Sequence of chain 1.A:
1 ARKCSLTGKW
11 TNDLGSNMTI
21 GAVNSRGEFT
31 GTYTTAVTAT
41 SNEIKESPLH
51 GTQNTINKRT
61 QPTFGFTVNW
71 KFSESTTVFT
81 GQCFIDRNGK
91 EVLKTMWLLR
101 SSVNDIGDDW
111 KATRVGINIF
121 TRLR

Sequence of chain 2.A:
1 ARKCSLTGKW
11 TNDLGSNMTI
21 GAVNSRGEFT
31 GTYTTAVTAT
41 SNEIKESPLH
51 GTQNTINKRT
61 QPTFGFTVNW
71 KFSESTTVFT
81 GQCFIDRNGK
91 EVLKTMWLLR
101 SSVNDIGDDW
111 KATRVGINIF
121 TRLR

Binding-site contacts:
Ligand atom O6 contacts residue LEU14 of chain 2.A at 3.8 Å.
Ligand atom C3 contacts residue TRP70 of chain 2.A at 3.5 Å (hydrophobic).
Ligand atom C1 contacts residue THR77 of chain 2.A at 4.0 Å.
Ligand atom C3 contacts residue THR77 of chain 2.A at 4.3 Å.
Ligand atom C8 contacts residue TRP110 of chain 1.A at 3.9 Å (hydrophobic).
Ligand atom N9 contacts residue VAL37 of chain 2.A at 3.2 Å (h-bond).
Ligand atom C3 contacts residue LEU99 of chain 2.A at 3.9 Å (hydrophobic).
Ligand atom N7 contacts residue VAL37 of chain 2.A at 3.3 Å.
Ligand atom N9 contacts residue THR38 of chain 2.A at 3.5 Å.
Ligand atom N1 contacts residue TRP70 of chain 2.A at 4.2 Å.
Ligand atom O2 contacts residue THR77 of chain 2.A at 2.5 Å (h-bond).
Ligand atom C5 contacts residue TRP110 of chain 1.A at 3.4 Å (hydrophobic).
Ligand atom C1 contacts residue PHE79 of chain 2.A at 3.9 Å (hydrophobic).
Ligand atom C4 contacts residue TRP110 of chain 1.A at 3.3 Å (hydrophobic).
Ligand atom N3 contacts residue TRP110 of chain 1.A at 3.7 Å.
Ligand atom C1 contacts residue TRP110 of chain 1.A at 4.2 Å (hydrophobic).
Ligand atom C2 contacts residue TRP110 of chain 1.A at 3.7 Å (hydrophobic).
Ligand atom C8 contacts residue THR35 of chain 2.A at 2.6 Å.
Ligand atom O6 contacts residue ASN118 of chain 2.A at 3.8 Å.
Ligand atom N3 contacts residue LEU99 of chain 2.A at 4.2 Å.
Ligand atom C2 contacts residue THR77 of chain 2.A at 3.7 Å.
Ligand atom O2 contacts residue TRP70 of chain 2.A at 3.4 Å.
Ligand atom N3 contacts residue TRP70 of chain 2.A at 3.5 Å.
Ligand atom C2 contacts residue TRP70 of chain 2.A at 3.5 Å (hydrophobic).
Ligand atom O6 contacts residue TRP110 of chain 1.A at 3.9 Å.
Ligand atom C8 contacts residue THR38 of chain 2.A at 3.4 Å.
Ligand atom C1 contacts residue TRP97 of chain 2.A at 3.6 Å (hydrophobic).
Ligand atom O2 contacts residue LEU99 of chain 2.A at 3.5 Å.
Ligand atom C1 contacts residue ASN118 of chain 2.A at 4.3 Å.
Ligand atom N7 contacts residue THR35 of chain 2.A at 2.6 Å (h-bond).
Ligand atom N9 contacts residue THR35 of chain 2.A at 3.2 Å (h-bond).
Ligand atom N7 contacts residue TRP110 of chain 1.A at 3.8 Å.
Ligand atom N1 contacts residue TRP110 of chain 1.A at 3.5 Å.
Ligand atom C5 contacts residue THR35 of chain 2.A at 3.3 Å.
Ligand atom C6 contacts residue TRP110 of chain 1.A at 3.5 Å (hydrophobic).
Ligand atom C2 contacts residue LEU99 of chain 2.A at 4.1 Å (hydrophobic).
Ligand atom N9 contacts residue TRP110 of chain 1.A at 3.6 Å.
Ligand atom C4 contacts residue TRP70 of chain 2.A at 4.3 Å (hydrophobic).
Ligand atom C4 contacts residue THR35 of chain 2.A at 3.6 Å.
Ligand atom C8 contacts residue VAL37 of chain 2.A at 2.5 Å (hydrophobic).

This protein binds this small molecule.
Small molecule (SMILES): Cn1c(=O)c2[nH]cnc2n(C)c1=O